This protein binds this small molecule.
Small molecule (SMILES): CC(=O)NCc1onc(C)c1-c1ccc(C)c(S(=O)(=O)NC2CCCC2)c1

Binding-site contacts:
Ligand atom N20 contacts residue VAL35 of chain 1.C at 3.7 Å.
Ligand atom C23 contacts residue PRO30 of chain 1.C at 3.6 Å (hydrophobic).
Ligand atom C22 contacts residue LEU42 of chain 1.C at 3.8 Å (hydrophobic).
Ligand atom C16 contacts residue TRP29 of chain 1.C at 3.7 Å (hydrophobic).
Ligand atom O19 contacts residue VAL35 of chain 1.C at 3.6 Å.
Ligand atom C04 contacts residue PRO30 of chain 1.C at 3.9 Å (hydrophobic).
Ligand atom N24 contacts residue VAL35 of chain 1.C at 3.7 Å.
Ligand atom N24 contacts residue PRO30 of chain 1.C at 3.0 Å (h-bond).
Ligand atom O26 contacts residue PHE31 of chain 1.C at 3.4 Å.
Ligand atom C21 contacts residue ASN88 of chain 1.C at 3.8 Å.
Ligand atom C07 contacts residue ILE94 of chain 1.C at 4.0 Å (hydrophobic).
Ligand atom O19 contacts residue CYS84 of chain 1.C at 3.8 Å.
Ligand atom C01 contacts residue LEU40 of chain 1.C at 4.0 Å (hydrophobic).
Ligand atom N20 contacts residue ASN88 of chain 1.C at 3.3 Å (h-bond).
Ligand atom C18 contacts residue VAL35 of chain 1.C at 3.7 Å (hydrophobic).
Ligand atom C27 contacts residue MET53 of chain 1.C at 3.5 Å (hydrophobic).
Ligand atom O19 contacts residue ASN88 of chain 1.C at 4.0 Å.
Ligand atom C16 contacts residue PRO30 of chain 1.C at 3.7 Å (hydrophobic).
Ligand atom C25 contacts residue PHE31 of chain 1.C at 3.5 Å (hydrophobic).
Ligand atom C07 contacts residue VAL35 of chain 1.C at 3.7 Å (hydrophobic).
Ligand atom C23 contacts residue PHE31 of chain 1.C at 3.5 Å (hydrophobic).
Ligand atom O26 contacts residue MET80 of chain 1.C at 3.7 Å.
Ligand atom C17 contacts residue TRP29 of chain 1.C at 3.9 Å (hydrophobic).
Ligand atom C04 contacts residue LEU40 of chain 1.C at 3.9 Å (hydrophobic).
Ligand atom C17 contacts residue PRO30 of chain 1.C at 3.8 Å (hydrophobic).
Ligand atom C27 contacts residue VAL35 of chain 1.C at 3.8 Å (hydrophobic).
Ligand atom C21 contacts residue VAL35 of chain 1.C at 3.7 Å (hydrophobic).
Ligand atom C27 contacts residue PHE31 of chain 1.C at 4.0 Å (hydrophobic).
Ligand atom C27 contacts residue ASP54 of chain 1.C at 3.5 Å.
Ligand atom C25 contacts residue VAL35 of chain 1.C at 3.7 Å (hydrophobic).
Ligand atom C18 contacts residue ILE94 of chain 1.C at 3.7 Å (hydrophobic).
Ligand atom C06 contacts residue LEU40 of chain 1.C at 3.8 Å (hydrophobic).
Ligand atom C16 contacts residue MET97 of chain 1.C at 3.5 Å (hydrophobic).
Ligand atom C22 contacts residue ASN88 of chain 1.C at 3.6 Å.
Ligand atom C05 contacts residue LEU40 of chain 1.C at 3.7 Å (hydrophobic).
Ligand atom C23 contacts residue ILE94 of chain 1.C at 3.6 Å (hydrophobic).
Ligand atom C03 contacts residue PRO30 of chain 1.C at 3.6 Å (hydrophobic).
Ligand atom C27 contacts residue GLN33 of chain 1.C at 3.6 Å.
Ligand atom O09 contacts residue LEU40 of chain 1.C at 3.7 Å.
Ligand atom N24 contacts residue PHE31 of chain 1.C at 3.6 Å.

Sequence of chain 1.C:
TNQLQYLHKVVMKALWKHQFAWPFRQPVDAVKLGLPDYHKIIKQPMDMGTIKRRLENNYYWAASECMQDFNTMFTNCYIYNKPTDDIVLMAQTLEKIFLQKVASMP